Binding-site contacts:
Ligand atom O7 contacts residue ASN600 of chain 1.B at 3.7 Å.
Ligand atom C3 contacts residue THR601 of chain 1.B at 4.0 Å.
Ligand atom C2 contacts residue ASN600 of chain 1.B at 2.5 Å.
Ligand atom C1 contacts residue THR601 of chain 1.B at 3.4 Å.
Ligand atom C8 contacts residue THR601 of chain 1.B at 3.9 Å.
Ligand atom O5 contacts residue ASN600 of chain 1.B at 2.4 Å (h-bond).
Ligand atom N2 contacts residue ASN600 of chain 1.B at 2.9 Å (h-bond).
Ligand atom C7 contacts residue THR601 of chain 1.B at 3.8 Å.
Ligand atom C8 contacts residue ASN600 of chain 1.B at 4.2 Å.
Ligand atom C3 contacts residue ASN600 of chain 1.B at 3.8 Å.
Ligand atom C2 contacts residue THR601 of chain 1.B at 3.5 Å.
Ligand atom C4 contacts residue ASN600 of chain 1.B at 4.2 Å.
Ligand atom N2 contacts residue THR601 of chain 1.B at 2.8 Å (h-bond).
Ligand atom C5 contacts residue ASN600 of chain 1.B at 3.7 Å.
Ligand atom C1 contacts residue ASN600 of chain 1.B at 1.4 Å.
Ligand atom C7 contacts residue ASN600 of chain 1.B at 3.5 Å.

Sequence of chain 1.B:
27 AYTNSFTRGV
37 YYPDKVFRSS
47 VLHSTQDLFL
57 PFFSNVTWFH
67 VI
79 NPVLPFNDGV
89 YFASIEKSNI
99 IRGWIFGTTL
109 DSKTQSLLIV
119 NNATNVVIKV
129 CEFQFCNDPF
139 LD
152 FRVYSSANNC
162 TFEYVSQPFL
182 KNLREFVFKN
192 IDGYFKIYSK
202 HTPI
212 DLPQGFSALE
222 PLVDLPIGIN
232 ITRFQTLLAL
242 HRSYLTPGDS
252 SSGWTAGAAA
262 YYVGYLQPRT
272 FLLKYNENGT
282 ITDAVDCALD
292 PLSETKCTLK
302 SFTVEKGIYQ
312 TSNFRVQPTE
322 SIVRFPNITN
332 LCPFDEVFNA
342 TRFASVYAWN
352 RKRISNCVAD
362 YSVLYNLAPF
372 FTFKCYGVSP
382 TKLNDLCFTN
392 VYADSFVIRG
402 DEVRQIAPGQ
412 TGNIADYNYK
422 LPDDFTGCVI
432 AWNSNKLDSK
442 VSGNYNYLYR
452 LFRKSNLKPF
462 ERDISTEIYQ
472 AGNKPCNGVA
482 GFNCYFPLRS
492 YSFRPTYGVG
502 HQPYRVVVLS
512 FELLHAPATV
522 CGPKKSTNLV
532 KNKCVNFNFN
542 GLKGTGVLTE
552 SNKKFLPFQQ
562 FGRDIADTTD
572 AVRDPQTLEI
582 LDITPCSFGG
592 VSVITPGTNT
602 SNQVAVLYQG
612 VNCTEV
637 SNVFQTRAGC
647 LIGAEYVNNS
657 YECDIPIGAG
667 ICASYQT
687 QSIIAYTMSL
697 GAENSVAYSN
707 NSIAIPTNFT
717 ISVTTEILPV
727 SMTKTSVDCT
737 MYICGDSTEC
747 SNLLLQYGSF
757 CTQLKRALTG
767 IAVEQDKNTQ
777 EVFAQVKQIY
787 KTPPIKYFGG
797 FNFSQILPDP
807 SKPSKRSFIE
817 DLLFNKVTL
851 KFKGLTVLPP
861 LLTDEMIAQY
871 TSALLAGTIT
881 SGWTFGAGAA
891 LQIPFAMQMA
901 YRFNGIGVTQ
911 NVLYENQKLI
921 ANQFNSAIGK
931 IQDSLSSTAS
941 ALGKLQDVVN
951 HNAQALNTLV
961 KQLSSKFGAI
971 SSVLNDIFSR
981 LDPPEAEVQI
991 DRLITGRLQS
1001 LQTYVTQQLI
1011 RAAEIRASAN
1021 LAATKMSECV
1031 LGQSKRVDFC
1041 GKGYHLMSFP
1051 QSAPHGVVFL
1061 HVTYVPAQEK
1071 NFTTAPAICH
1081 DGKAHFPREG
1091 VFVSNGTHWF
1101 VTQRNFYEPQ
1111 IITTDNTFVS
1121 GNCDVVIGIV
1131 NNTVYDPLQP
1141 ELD

This small molecule binds to this protein.
Small molecule (SMILES): CC(=O)N[C@@H]1[C@@H](O)[C@H](O)[C@@H](CO)O[C@H]1O